Binding-site contacts:
Ligand atom O5' contacts residue DC1 of chain 42.G at 1.2 Å (h-bond).
Ligand atom O3' contacts residue DC1 of chain 42.G at 1.5 Å (h-bond).
Ligand atom C5' contacts residue PHE277 of chain 42.A at 3.8 Å (hydrophobic).
Ligand atom C4' contacts residue DC1 of chain 42.G at 1.2 Å.
Ligand atom OP2 contacts residue DC1 of chain 42.G at 1.1 Å.
Ligand atom C3' contacts residue DC1 of chain 42.G at 1.0 Å.
Ligand atom O4' contacts residue PHE277 of chain 42.A at 4.4 Å.
Ligand atom C1' contacts residue ARG10 of chain 42.A at 3.5 Å.
Ligand atom C1' contacts residue DC1 of chain 42.G at 1.4 Å.
Ligand atom OP1 contacts residue DC1 of chain 42.G at 0.3 Å (h-bond).
Ligand atom C2' contacts residue DC1 of chain 42.G at 1.4 Å.
Ligand atom O4' contacts residue DC1 of chain 42.G at 0.4 Å (h-bond).
Ligand atom OP2 contacts residue PHE277 of chain 42.A at 3.8 Å.
Ligand atom C5' contacts residue DC1 of chain 42.G at 1.5 Å.
Ligand atom O5' contacts residue PHE277 of chain 42.A at 4.1 Å.
Ligand atom P contacts residue DC1 of chain 42.G at 0.8 Å.
Ligand atom P contacts residue PHE277 of chain 42.A at 3.7 Å.
Ligand atom O4' contacts residue ARG10 of chain 42.A at 4.1 Å.

The small molecule below binds the protein below.
Small molecule (SMILES): Nc1ccn([C@H]2C[C@H](O)[C@@H](COP(=O)(O)O)O2)c(=O)n1

Sequence of chain 42.A:
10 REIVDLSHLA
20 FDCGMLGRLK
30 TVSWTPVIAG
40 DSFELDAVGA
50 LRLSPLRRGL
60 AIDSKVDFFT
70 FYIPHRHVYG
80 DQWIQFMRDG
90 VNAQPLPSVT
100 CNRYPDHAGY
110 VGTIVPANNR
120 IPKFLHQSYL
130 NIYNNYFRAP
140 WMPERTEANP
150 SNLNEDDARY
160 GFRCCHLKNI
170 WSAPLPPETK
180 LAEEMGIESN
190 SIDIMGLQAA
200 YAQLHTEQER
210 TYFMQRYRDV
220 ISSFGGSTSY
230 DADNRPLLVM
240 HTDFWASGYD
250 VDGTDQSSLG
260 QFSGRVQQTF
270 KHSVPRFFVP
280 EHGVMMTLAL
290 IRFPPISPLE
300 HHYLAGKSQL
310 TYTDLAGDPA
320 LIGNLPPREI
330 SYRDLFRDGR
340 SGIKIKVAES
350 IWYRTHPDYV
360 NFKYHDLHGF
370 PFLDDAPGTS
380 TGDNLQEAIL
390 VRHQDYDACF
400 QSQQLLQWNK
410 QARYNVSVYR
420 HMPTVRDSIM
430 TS